Binding-site contacts:
Ligand atom C1 contacts residue ASN67 of chain 35.C at 1.4 Å.
Ligand atom N2 contacts residue ASN67 of chain 35.C at 2.9 Å (h-bond).
Ligand atom C2 contacts residue MET118 of chain 35.C at 4.5 Å (hydrophobic).
Ligand atom N2 contacts residue MET118 of chain 35.C at 3.6 Å.
Ligand atom C8 contacts residue SER300 of chain 33.E at 1.9 Å.
Ligand atom C8 contacts residue ASN67 of chain 35.C at 4.4 Å.
Ligand atom C4 contacts residue ASN67 of chain 35.C at 4.2 Å.
Ligand atom N2 contacts residue SER300 of chain 33.E at 3.9 Å.
Ligand atom C1 contacts residue MET118 of chain 35.C at 4.1 Å (hydrophobic).
Ligand atom C8 contacts residue PHE90 of chain 35.C at 3.7 Å (hydrophobic).
Ligand atom C7 contacts residue ASN67 of chain 35.C at 3.3 Å.
Ligand atom C2 contacts residue ASN67 of chain 35.C at 2.5 Å.
Ligand atom C7 contacts residue PHE90 of chain 35.C at 4.2 Å (hydrophobic).
Ligand atom O5 contacts residue ASN67 of chain 35.C at 2.4 Å (h-bond).
Ligand atom O7 contacts residue SER300 of chain 33.E at 4.3 Å.
Ligand atom C3 contacts residue ASN67 of chain 35.C at 3.8 Å.
Ligand atom C5 contacts residue ASN67 of chain 35.C at 3.7 Å.
Ligand atom C7 contacts residue SER300 of chain 33.E at 3.4 Å.
Ligand atom O7 contacts residue ASN67 of chain 35.C at 3.3 Å (h-bond).
Ligand atom C8 contacts residue MET118 of chain 35.C at 3.8 Å (hydrophobic).
Ligand atom O7 contacts residue PHE90 of chain 35.C at 4.4 Å.
Ligand atom C7 contacts residue MET118 of chain 35.C at 4.0 Å (hydrophobic).
Ligand atom C8 contacts residue ARG89 of chain 35.C at 3.3 Å.

A protein and the small-molecule ligand that binds it are described below.
Small molecule (SMILES): CC(=O)N[C@@H]1[C@@H](O)[C@H](O)[C@@H](CO)O[C@H]1O

Sequence of chain 35.C:
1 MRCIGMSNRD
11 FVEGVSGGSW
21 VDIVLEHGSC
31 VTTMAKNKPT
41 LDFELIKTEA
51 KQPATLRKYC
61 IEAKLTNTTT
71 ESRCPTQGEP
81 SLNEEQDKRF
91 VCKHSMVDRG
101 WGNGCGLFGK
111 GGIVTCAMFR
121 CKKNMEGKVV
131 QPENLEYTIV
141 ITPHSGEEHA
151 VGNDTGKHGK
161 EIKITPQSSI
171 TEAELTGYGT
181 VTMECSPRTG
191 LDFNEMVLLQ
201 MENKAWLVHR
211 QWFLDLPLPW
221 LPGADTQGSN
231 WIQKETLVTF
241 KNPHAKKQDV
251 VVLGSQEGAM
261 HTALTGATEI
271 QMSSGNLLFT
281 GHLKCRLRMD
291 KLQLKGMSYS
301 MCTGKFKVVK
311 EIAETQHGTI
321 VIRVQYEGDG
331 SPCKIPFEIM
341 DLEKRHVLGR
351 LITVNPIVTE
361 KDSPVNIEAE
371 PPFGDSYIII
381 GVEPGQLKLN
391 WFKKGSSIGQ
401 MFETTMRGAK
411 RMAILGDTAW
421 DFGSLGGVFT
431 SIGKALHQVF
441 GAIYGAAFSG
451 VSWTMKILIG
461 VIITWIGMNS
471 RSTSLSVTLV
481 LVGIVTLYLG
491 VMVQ

Sequence of chain 33.E:
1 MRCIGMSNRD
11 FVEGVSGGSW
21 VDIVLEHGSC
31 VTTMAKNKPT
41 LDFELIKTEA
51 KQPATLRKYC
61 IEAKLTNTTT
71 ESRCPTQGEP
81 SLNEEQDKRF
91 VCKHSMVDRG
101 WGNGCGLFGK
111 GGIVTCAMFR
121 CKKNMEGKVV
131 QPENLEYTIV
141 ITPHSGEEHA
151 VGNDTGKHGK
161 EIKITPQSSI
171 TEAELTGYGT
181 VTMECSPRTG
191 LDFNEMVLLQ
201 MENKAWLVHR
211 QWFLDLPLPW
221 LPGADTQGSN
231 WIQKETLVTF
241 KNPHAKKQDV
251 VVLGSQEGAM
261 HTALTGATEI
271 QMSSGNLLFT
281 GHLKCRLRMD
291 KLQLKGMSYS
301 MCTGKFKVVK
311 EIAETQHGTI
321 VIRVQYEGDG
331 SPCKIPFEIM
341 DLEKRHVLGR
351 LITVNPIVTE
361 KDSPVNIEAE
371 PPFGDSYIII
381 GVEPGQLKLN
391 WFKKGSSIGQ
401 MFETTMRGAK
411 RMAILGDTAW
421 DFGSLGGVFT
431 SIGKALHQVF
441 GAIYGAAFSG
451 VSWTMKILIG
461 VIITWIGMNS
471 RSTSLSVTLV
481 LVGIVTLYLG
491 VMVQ